Binding-site contacts:
Ligand atom N contacts residue GLU245 of chain 1.B at 3.1 Å (salt-bridge).
Ligand atom CD2 contacts residue ILE61 of chain 1.B at 3.7 Å (hydrophobic).
Ligand atom CB contacts residue LEU75 of chain 1.B at 3.9 Å (hydrophobic).
Ligand atom O contacts residue ILE61 of chain 1.B at 3.8 Å.
Ligand atom CB contacts residue GLU245 of chain 1.B at 3.8 Å.
Ligand atom CB contacts residue GLU245 of chain 1.B at 3.9 Å.
Ligand atom CG contacts residue VAL79 of chain 1.B at 4.1 Å (hydrophobic).
Ligand atom CD1 contacts residue LEU82 of chain 1.B at 4.0 Å (hydrophobic).
Ligand atom CG1 contacts residue GLU245 of chain 1.B at 3.8 Å.
Ligand atom CD1 contacts residue GLU245 of chain 1.B at 4.1 Å.
Ligand atom C contacts residue LYS65 of chain 1.B at 3.7 Å.
Ligand atom C contacts residue GLU245 of chain 1.B at 3.9 Å.
Ligand atom N contacts residue LEU242 of chain 1.B at 4.2 Å.
Ligand atom CD1 contacts residue GLN78 of chain 1.B at 3.8 Å.
Ligand atom C contacts residue ILE61 of chain 1.B at 4.1 Å (hydrophobic).
Ligand atom ND1 contacts residue LEU75 of chain 1.B at 3.6 Å.
Ligand atom CG contacts residue ILE61 of chain 1.B at 4.2 Å (hydrophobic).
Ligand atom CG2 contacts residue LEU242 of chain 1.B at 3.5 Å (hydrophobic).
Ligand atom C contacts residue LYS65 of chain 1.B at 3.9 Å.
Ligand atom CD2 contacts residue LEU82 of chain 1.B at 3.9 Å (hydrophobic).
Ligand atom CD1 contacts residue VAL79 of chain 1.B at 3.6 Å (hydrophobic).
Ligand atom CA contacts residue GLU245 of chain 1.B at 4.0 Å.
Ligand atom CD1 contacts residue ASP241 of chain 1.B at 3.8 Å.
Ligand atom CD2 contacts residue MET246 of chain 1.B at 3.8 Å (hydrophobic).
Ligand atom CD1 contacts residue ILE61 of chain 1.B at 3.6 Å (hydrophobic).
Ligand atom CB contacts residue ILE61 of chain 1.B at 3.8 Å (hydrophobic).
Ligand atom CA contacts residue LYS65 of chain 1.B at 3.7 Å.
Ligand atom O contacts residue LYS65 of chain 1.B at 3.9 Å.
Ligand atom CB contacts residue LEU242 of chain 1.B at 3.6 Å (hydrophobic).
Ligand atom CD2 contacts residue GLU83 of chain 1.B at 3.9 Å.
Ligand atom CD1 contacts residue LEU242 of chain 1.B at 4.1 Å (hydrophobic).
Ligand atom NE2 contacts residue LEU75 of chain 1.B at 3.9 Å.
Ligand atom CD1 contacts residue LEU242 of chain 1.B at 3.6 Å (hydrophobic).
Ligand atom CA contacts residue GLU245 of chain 1.B at 3.8 Å.
Ligand atom CD2 contacts residue VAL79 of chain 1.B at 3.8 Å (hydrophobic).
Ligand atom CE1 contacts residue LEU75 of chain 1.B at 4.1 Å (hydrophobic).
Ligand atom NE2 contacts residue VAL79 of chain 1.B at 4.1 Å.
Ligand atom CD2 contacts residue VAL79 of chain 1.B at 3.8 Å (hydrophobic).
Ligand atom CD2 contacts residue GLN78 of chain 1.B at 3.8 Å.
Ligand atom O contacts residue LYS65 of chain 1.B at 3.2 Å (salt-bridge).

This small molecule binds to this protein.
Small molecule (SMILES): CC[C@H](C)[C@H](NC(=O)[C@H](C)N)C(=O)N[C@@H](CC(C)C)C(=O)N[C@@H](Cc1cnc[nH]1)C(=O)N[C@@H](C)C(=O)N[C@@H](CC(C)C)C(=O)N[C@@H](CC(C)C)C(=O)N[C@H](C=O)CCC(N)=O

Sequence of chain 1.B:
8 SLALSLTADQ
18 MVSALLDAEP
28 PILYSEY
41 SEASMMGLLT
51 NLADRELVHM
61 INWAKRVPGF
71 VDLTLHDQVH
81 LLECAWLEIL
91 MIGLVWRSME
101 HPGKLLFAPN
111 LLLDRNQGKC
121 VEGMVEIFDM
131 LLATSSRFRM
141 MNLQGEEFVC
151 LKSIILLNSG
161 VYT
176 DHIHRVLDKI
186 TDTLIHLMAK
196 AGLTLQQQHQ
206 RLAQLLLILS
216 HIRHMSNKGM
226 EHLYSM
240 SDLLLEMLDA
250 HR